Binding-site contacts:
Ligand atom C3 contacts residue ASN921 of chain 1.D at 3.8 Å.
Ligand atom C4 contacts residue ASN921 of chain 1.D at 4.2 Å.
Ligand atom C8 contacts residue ASN921 of chain 1.D at 4.3 Å.
Ligand atom C7 contacts residue ASN921 of chain 1.D at 3.0 Å.
Ligand atom C5 contacts residue ASN921 of chain 1.D at 3.7 Å.
Ligand atom C1 contacts residue ASN921 of chain 1.D at 1.4 Å.
Ligand atom C2 contacts residue ASN921 of chain 1.D at 2.4 Å.
Ligand atom N2 contacts residue ASN921 of chain 1.D at 2.8 Å (h-bond).
Ligand atom O5 contacts residue ASN921 of chain 1.D at 2.4 Å (h-bond).
Ligand atom O7 contacts residue ASN921 of chain 1.D at 2.7 Å (h-bond).

A protein and the small-molecule ligand that binds it are described below.
Small molecule (SMILES): CC(=O)N[C@@H]1[C@@H](O)[C@H](O)[C@@H](CO)O[C@H]1O

Sequence of chain 1.D:
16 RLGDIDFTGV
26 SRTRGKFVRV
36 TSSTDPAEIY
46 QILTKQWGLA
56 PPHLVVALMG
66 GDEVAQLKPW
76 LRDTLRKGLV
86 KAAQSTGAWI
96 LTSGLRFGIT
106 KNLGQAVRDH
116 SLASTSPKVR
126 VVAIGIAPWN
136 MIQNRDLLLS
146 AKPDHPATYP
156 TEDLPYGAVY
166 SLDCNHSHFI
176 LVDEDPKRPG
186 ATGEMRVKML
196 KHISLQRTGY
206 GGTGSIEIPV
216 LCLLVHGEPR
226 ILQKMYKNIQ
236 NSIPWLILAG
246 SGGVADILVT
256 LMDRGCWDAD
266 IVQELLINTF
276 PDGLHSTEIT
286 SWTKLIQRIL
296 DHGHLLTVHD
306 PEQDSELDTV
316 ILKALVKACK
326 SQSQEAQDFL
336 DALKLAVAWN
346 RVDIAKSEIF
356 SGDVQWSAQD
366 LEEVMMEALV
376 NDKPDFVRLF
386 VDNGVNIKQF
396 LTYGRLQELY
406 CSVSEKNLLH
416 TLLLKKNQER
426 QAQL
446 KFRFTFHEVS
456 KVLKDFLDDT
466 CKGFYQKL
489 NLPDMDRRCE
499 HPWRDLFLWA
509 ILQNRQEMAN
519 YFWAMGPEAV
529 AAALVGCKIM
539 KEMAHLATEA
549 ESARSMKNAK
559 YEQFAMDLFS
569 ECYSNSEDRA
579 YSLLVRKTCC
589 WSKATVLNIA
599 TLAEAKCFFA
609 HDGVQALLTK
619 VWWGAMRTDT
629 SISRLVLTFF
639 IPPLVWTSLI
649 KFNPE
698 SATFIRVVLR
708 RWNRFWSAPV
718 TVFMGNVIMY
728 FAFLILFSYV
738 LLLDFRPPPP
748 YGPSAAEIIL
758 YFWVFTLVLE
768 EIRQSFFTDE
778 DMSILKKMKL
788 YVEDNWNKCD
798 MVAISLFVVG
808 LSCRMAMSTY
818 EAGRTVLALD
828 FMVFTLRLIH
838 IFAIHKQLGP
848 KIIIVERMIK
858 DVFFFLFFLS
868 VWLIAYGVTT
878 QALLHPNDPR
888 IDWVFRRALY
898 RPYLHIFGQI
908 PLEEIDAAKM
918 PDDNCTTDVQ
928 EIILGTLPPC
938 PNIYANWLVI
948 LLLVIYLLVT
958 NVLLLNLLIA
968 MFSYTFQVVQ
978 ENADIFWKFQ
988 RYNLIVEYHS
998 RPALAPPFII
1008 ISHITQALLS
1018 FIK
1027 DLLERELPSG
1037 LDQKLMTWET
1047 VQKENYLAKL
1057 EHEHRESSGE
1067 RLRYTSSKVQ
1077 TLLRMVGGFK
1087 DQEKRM